Binding-site contacts:
Ligand atom CAV contacts residue PRO146 of chain 1.A at 4.2 Å (hydrophobic).
Ligand atom OAQ contacts residue TYR144 of chain 1.A at 4.1 Å.
Ligand atom CAS contacts residue MG1 of chain 1.T at 3.1 Å.
Ligand atom OAD contacts residue ASP65 of chain 1.A at 4.1 Å.
Ligand atom CAX contacts residue MG1 of chain 1.U at 4.1 Å.
Ligand atom OAD contacts residue MG1 of chain 1.U at 2.0 Å.
Ligand atom OAD contacts residue GLU153 of chain 1.A at 2.8 Å (salt-bridge).
Ligand atom CAX contacts residue PRO146 of chain 1.A at 4.3 Å (hydrophobic).
Ligand atom FAG contacts residue GLU153 of chain 1.A at 3.2 Å.
Ligand atom CAW contacts residue ASP117 of chain 1.A at 4.2 Å.
Ligand atom OAC contacts residue ASP117 of chain 1.A at 2.9 Å (salt-bridge).
Ligand atom CAR contacts residue PRO146 of chain 1.A at 4.2 Å (hydrophobic).
Ligand atom CAM contacts residue GLY119 of chain 1.A at 4.2 Å.
Ligand atom CAM contacts residue ASN118 of chain 1.A at 4.2 Å.
Ligand atom CAT contacts residue GLN147 of chain 1.A at 3.9 Å.
Ligand atom CAZ contacts residue MG1 of chain 1.U at 2.8 Å.
Ligand atom CAY contacts residue MG1 of chain 1.T at 3.6 Å.
Ligand atom CAU contacts residue GLU153 of chain 1.A at 4.3 Å.
Ligand atom NBC contacts residue MG1 of chain 1.T at 4.2 Å.
Ligand atom OAE contacts residue MG1 of chain 1.U at 2.1 Å.
Ligand atom OAE contacts residue GLU153 of chain 1.A at 3.4 Å (salt-bridge).
Ligand atom CAT contacts residue PRO146 of chain 1.A at 4.1 Å (hydrophobic).
Ligand atom CAZ contacts residue GLU153 of chain 1.A at 3.6 Å.
Ligand atom OAE contacts residue MG1 of chain 1.T at 2.1 Å.
Ligand atom FAG contacts residue PRO146 of chain 1.A at 4.0 Å.
Ligand atom CAW contacts residue MG1 of chain 1.T at 3.2 Å.
Ligand atom CAW contacts residue MG1 of chain 1.U at 2.8 Å.
Ligand atom CAH contacts residue GLN147 of chain 1.A at 4.2 Å.
Ligand atom CAS contacts residue ASP117 of chain 1.A at 3.8 Å.
Ligand atom OAE contacts residue ASP117 of chain 1.A at 3.4 Å (salt-bridge).
Ligand atom OAC contacts residue ASP65 of chain 1.A at 4.1 Å.
Ligand atom OAC contacts residue MG1 of chain 1.T at 2.0 Å.
Ligand atom CAU contacts residue PRO146 of chain 1.A at 3.8 Å (hydrophobic).
Ligand atom CAJ contacts residue PRO146 of chain 1.A at 3.7 Å (hydrophobic).
Ligand atom FAF contacts residue GLN147 of chain 1.A at 3.0 Å.
Ligand atom CAY contacts residue MG1 of chain 1.U at 4.2 Å.
Ligand atom OAE contacts residue ASP65 of chain 1.A at 3.2 Å (salt-bridge).
Ligand atom CAW contacts residue GLU153 of chain 1.A at 3.9 Å.
Ligand atom CAL contacts residue TYR144 of chain 1.A at 4.2 Å (hydrophobic).
Ligand atom OAB contacts residue PRO146 of chain 1.A at 4.2 Å.

Sequence of chain 1.A:
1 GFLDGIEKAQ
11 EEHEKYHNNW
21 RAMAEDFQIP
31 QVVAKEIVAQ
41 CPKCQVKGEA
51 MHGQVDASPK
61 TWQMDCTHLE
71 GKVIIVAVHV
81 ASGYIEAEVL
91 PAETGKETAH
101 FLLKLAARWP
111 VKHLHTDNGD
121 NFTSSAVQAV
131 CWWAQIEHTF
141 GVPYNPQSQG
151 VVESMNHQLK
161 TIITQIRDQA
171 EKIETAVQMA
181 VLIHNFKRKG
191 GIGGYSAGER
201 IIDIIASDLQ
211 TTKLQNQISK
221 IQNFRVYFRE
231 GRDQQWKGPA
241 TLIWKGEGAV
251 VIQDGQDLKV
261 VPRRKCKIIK

A small-molecule ligand and the protein it binds are described below.
Small molecule (SMILES): C[C@@H]1CCO[C@H]2Cn3cc(C(=O)NCc4ccc(F)cc4F)c(=O)c(O)c3C(=O)N12